This protein binds this small molecule.
Small molecule (SMILES): Nc1ncnc2c1ncn2[C@@H]1O[C@H](CO[P](=O)(O)C[P](=O)(O)OP(=O)(O)O)[C@@H](O)[C@H]1O

Binding-site contacts:
Ligand atom N6 contacts residue TYR48 of chain 1.A at 2.3 Å (h-bond).
Ligand atom O1A contacts residue MN1 of chain 1.H at 2.5 Å.
Ligand atom O1G contacts residue ARG176 of chain 1.A at 3.0 Å (salt-bridge).
Ligand atom O4' contacts residue ARG244 of chain 1.A at 2.8 Å (salt-bridge).
Ligand atom C5' contacts residue MN1 of chain 1.H at 3.6 Å.
Ligand atom O3G contacts residue ASN175 of chain 1.A at 3.2 Å.
Ligand atom C1' contacts residue LEU245 of chain 1.A at 3.2 Å (hydrophobic).
Ligand atom O3B contacts residue HIS253 of chain 1.A at 3.2 Å (h-bond).
Ligand atom C4' contacts residue VAL238 of chain 1.A at 3.6 Å (hydrophobic).
Ligand atom C3' contacts residue HIS179 of chain 1.A at 3.4 Å.
Ligand atom N3 contacts residue LEU245 of chain 1.A at 3.7 Å.
Ligand atom PA contacts residue MN1 of chain 1.H at 3.5 Å.
Ligand atom C2' contacts residue HIS179 of chain 1.A at 3.7 Å.
Ligand atom PG contacts residue MN1 of chain 1.H at 3.7 Å.
Ligand atom O2G contacts residue ARG176 of chain 1.A at 3.3 Å (salt-bridge).
Ligand atom N7 contacts residue PHE74 of chain 1.A at 3.5 Å.
Ligand atom PB contacts residue MN1 of chain 1.H at 3.5 Å.
Ligand atom O3' contacts residue VAL238 of chain 1.A at 3.7 Å.
Ligand atom C6 contacts residue TYR48 of chain 1.A at 3.4 Å (hydrophobic).
Ligand atom C5' contacts residue ASP101 of chain 1.A at 3.2 Å.
Ligand atom C8 contacts residue PHE74 of chain 1.A at 3.5 Å (hydrophobic).
Ligand atom C2 contacts residue ARG244 of chain 1.A at 3.7 Å.
Ligand atom O1B contacts residue MN1 of chain 1.H at 2.2 Å.
Ligand atom O2G contacts residue ASN175 of chain 1.A at 3.3 Å (h-bond).
Ligand atom O1B contacts residue HIS179 of chain 1.A at 2.8 Å (h-bond).
Ligand atom O1G contacts residue MN1 of chain 1.H at 2.5 Å.
Ligand atom C4 contacts residue ARG244 of chain 1.A at 3.6 Å.
Ligand atom O1A contacts residue ASP103 of chain 1.A at 3.0 Å (salt-bridge).
Ligand atom O1G contacts residue ASP103 of chain 1.A at 2.8 Å (salt-bridge).
Ligand atom O1B contacts residue ASP101 of chain 1.A at 3.5 Å (salt-bridge).
Ligand atom O3G contacts residue SER173 of chain 1.A at 2.9 Å (h-bond).
Ligand atom O2' contacts residue HIS179 of chain 1.A at 3.4 Å.
Ligand atom N3 contacts residue ARG244 of chain 1.A at 3.0 Å (salt-bridge).
Ligand atom O3G contacts residue ARG176 of chain 1.A at 2.9 Å (salt-bridge).
Ligand atom O2B contacts residue HIS179 of chain 1.A at 3.4 Å.
Ligand atom O2' contacts residue LEU245 of chain 1.A at 3.4 Å (h-bond).
Ligand atom PG contacts residue ARG176 of chain 1.A at 3.7 Å.
Ligand atom O2G contacts residue HIS253 of chain 1.A at 3.6 Å (h-bond).
Ligand atom O2' contacts residue ARG247 of chain 1.A at 3.1 Å (salt-bridge).
Ligand atom O2B contacts residue ARG247 of chain 1.A at 2.6 Å (salt-bridge).

Sequence of chain 1.A:
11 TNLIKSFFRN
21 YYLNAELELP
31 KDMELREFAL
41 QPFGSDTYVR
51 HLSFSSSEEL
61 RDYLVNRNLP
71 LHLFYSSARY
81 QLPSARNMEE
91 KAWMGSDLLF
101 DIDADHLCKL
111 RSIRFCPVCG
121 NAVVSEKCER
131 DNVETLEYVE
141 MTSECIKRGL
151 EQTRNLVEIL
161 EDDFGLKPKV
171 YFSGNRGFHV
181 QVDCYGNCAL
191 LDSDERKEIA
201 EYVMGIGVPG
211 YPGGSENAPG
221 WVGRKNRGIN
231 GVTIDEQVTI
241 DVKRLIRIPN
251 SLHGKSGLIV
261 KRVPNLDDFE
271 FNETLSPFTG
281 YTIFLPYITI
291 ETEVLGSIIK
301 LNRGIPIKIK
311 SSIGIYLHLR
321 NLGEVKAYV